Sequence of chain 1.G:
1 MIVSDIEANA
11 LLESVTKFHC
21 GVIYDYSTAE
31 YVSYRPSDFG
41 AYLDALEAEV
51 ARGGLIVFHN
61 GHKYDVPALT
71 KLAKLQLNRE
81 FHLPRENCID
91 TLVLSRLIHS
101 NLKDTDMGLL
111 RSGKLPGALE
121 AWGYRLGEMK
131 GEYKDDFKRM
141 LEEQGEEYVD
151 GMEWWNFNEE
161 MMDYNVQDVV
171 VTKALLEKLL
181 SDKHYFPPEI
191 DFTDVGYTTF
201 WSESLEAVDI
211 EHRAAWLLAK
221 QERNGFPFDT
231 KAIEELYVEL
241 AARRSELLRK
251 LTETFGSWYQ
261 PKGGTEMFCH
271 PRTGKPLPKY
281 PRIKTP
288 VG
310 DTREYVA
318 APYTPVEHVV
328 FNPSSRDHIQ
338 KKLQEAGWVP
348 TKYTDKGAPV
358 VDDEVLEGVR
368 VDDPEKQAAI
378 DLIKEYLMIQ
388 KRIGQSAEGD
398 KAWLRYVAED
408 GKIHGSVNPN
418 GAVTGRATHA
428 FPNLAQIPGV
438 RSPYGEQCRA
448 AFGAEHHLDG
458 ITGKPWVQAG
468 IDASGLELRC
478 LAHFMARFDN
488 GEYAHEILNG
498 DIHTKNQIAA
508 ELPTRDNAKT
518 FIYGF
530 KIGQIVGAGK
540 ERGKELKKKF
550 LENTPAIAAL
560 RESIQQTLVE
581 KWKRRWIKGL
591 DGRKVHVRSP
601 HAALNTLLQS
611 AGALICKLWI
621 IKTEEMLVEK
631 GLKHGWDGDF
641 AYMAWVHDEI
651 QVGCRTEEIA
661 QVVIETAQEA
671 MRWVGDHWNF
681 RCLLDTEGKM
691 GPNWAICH

Binding-site contacts:
Ligand atom O1B contacts residue HIS500 of chain 1.G at 3.6 Å.
Ligand atom PB contacts residue HIS500 of chain 1.G at 4.2 Å.
Ligand atom O3G contacts residue ARG512 of chain 1.G at 3.6 Å.
Ligand atom C5 contacts residue TYR520 of chain 1.G at 4.1 Å (hydrophobic).
Ligand atom N9 contacts residue TYR520 of chain 1.G at 4.4 Å.
Ligand atom N7 contacts residue LYS516 of chain 1.G at 4.5 Å.
Ligand atom C8 contacts residue TYR520 of chain 1.G at 3.9 Å (hydrophobic).
Ligand atom N7 contacts residue TYR520 of chain 1.G at 3.7 Å.
Ligand atom O3G contacts residue HIS500 of chain 1.G at 4.1 Å.
Ligand atom O3B contacts residue HIS500 of chain 1.G at 3.6 Å (h-bond).

The protein below binds the small molecule below.
Small molecule (SMILES): Nc1ncnc2c1ncn2[C@@H]1CC[C@H](CO[P](=O)(O)O[P](=O)(O)OP(=O)(O)O)O1